Sequence of chain 1.B:
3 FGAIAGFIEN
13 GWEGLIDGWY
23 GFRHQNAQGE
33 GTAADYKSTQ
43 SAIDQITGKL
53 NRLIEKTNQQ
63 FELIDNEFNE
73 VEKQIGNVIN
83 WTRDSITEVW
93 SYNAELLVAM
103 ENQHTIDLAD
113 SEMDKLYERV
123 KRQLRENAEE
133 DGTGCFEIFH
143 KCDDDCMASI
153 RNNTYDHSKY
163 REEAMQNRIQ

Sequence of chain 1.A:
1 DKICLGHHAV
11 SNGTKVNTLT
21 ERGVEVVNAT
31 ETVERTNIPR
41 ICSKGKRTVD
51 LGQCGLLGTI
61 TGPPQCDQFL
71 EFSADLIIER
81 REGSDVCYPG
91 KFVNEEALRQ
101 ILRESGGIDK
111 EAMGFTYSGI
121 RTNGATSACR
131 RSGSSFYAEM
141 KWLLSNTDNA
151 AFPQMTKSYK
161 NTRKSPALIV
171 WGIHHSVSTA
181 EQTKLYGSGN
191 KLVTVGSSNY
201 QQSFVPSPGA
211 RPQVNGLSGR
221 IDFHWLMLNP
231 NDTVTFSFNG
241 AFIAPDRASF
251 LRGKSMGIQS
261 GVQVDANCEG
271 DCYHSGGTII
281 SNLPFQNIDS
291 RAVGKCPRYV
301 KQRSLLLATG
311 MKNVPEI

Binding-site contacts:
Ligand atom C1 contacts residue ASN28 of chain 1.A at 1.4 Å.
Ligand atom C1 contacts residue THR309 of chain 1.A at 3.6 Å.
Ligand atom O6 contacts residue THR309 of chain 1.A at 3.9 Å.
Ligand atom C7 contacts residue ASN28 of chain 1.A at 3.5 Å.
Ligand atom O6 contacts residue LEU52 of chain 1.B at 3.6 Å.
Ligand atom O5 contacts residue ASN28 of chain 1.A at 2.3 Å (h-bond).
Ligand atom C4 contacts residue ASN28 of chain 1.A at 4.1 Å.
Ligand atom O5 contacts residue THR309 of chain 1.A at 3.2 Å (h-bond).
Ligand atom N2 contacts residue ASN28 of chain 1.A at 2.8 Å (h-bond).
Ligand atom C2 contacts residue ASN28 of chain 1.A at 2.4 Å.
Ligand atom C5 contacts residue ASN28 of chain 1.A at 3.6 Å.
Ligand atom C3 contacts residue ASN28 of chain 1.A at 3.7 Å.
Ligand atom O7 contacts residue ASN28 of chain 1.A at 3.7 Å.

This small molecule binds to this protein.
Small molecule (SMILES): CC(=O)N[C@@H]1[C@@H](O)[C@H](O)[C@@H](CO)O[C@H]1O